Sequence of chain 60.E:
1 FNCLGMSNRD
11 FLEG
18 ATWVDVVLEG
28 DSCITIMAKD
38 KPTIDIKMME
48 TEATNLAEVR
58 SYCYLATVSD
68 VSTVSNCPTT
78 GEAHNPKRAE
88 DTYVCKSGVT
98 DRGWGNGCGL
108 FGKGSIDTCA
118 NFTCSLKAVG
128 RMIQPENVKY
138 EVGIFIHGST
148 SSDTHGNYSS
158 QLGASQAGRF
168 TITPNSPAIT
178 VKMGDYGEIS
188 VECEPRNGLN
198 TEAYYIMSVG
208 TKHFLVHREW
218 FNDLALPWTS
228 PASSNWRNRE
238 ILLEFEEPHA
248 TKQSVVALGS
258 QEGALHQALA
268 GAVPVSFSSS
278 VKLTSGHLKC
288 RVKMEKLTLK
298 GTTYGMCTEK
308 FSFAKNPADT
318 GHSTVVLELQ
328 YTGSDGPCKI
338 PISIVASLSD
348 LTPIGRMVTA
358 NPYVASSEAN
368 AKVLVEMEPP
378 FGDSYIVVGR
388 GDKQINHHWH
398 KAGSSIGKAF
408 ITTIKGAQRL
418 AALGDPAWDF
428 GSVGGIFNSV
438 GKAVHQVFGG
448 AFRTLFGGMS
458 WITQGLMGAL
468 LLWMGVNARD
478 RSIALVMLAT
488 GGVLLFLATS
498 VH

The small molecule below binds the protein below.
Small molecule (SMILES): CC(=O)N[C@@H]1[C@@H](O)[C@H](O)[C@@H](CO)O[C@H]1O

Sequence of chain 51.A:
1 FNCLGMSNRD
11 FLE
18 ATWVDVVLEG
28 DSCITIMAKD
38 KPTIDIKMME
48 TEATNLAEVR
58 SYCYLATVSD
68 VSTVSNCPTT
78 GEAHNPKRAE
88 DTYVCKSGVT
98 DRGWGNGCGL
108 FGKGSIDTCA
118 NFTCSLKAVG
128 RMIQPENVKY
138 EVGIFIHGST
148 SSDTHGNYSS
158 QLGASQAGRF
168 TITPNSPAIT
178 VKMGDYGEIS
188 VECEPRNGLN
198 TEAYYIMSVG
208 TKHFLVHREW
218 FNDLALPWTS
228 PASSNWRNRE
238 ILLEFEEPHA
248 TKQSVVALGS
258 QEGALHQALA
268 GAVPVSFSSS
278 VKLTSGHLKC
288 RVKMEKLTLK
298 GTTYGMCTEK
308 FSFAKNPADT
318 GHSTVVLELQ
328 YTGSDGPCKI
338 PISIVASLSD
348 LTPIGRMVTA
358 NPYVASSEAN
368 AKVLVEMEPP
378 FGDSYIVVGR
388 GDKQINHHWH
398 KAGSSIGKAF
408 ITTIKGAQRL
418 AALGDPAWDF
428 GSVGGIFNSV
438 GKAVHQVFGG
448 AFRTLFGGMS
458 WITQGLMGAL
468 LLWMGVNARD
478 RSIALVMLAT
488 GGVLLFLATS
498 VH

Binding-site contacts:
Ligand atom C8 contacts residue TYR90 of chain 60.E at 3.8 Å (hydrophobic).
Ligand atom C1 contacts residue ASN118 of chain 60.E at 1.4 Å.
Ligand atom C5 contacts residue ASN118 of chain 60.E at 3.6 Å.
Ligand atom C4 contacts residue ASN118 of chain 60.E at 4.2 Å.
Ligand atom C7 contacts residue TYR90 of chain 60.E at 4.1 Å (hydrophobic).
Ligand atom O7 contacts residue ASN118 of chain 60.E at 3.0 Å (h-bond).
Ligand atom C2 contacts residue ASN118 of chain 60.E at 2.5 Å.
Ligand atom C3 contacts residue ASN118 of chain 60.E at 3.8 Å.
Ligand atom C7 contacts residue ASN118 of chain 60.E at 3.1 Å.
Ligand atom C6 contacts residue THR89 of chain 60.E at 4.2 Å.
Ligand atom C1 contacts residue SER66 of chain 60.E at 4.5 Å.
Ligand atom O5 contacts residue THR120 of chain 60.E at 3.4 Å (h-bond).
Ligand atom C1 contacts residue THR89 of chain 60.E at 4.4 Å.
Ligand atom O5 contacts residue PHE119 of chain 60.E at 3.8 Å.
Ligand atom O6 contacts residue PHE119 of chain 60.E at 4.0 Å.
Ligand atom O4 contacts residue THR300 of chain 51.A at 4.5 Å.
Ligand atom C6 contacts residue PHE119 of chain 60.E at 3.8 Å (hydrophobic).
Ligand atom C6 contacts residue THR120 of chain 60.E at 3.4 Å.
Ligand atom C8 contacts residue ASP67 of chain 60.E at 4.0 Å.
Ligand atom N2 contacts residue TYR90 of chain 60.E at 4.4 Å.
Ligand atom C8 contacts residue ASN118 of chain 60.E at 4.4 Å.
Ligand atom O6 contacts residue THR120 of chain 60.E at 2.5 Å (h-bond).
Ligand atom O7 contacts residue SER66 of chain 60.E at 3.5 Å.
Ligand atom C5 contacts residue THR89 of chain 60.E at 4.2 Å.
Ligand atom C5 contacts residue THR120 of chain 60.E at 4.0 Å.
Ligand atom N2 contacts residue ASN118 of chain 60.E at 2.9 Å (h-bond).
Ligand atom O5 contacts residue SER66 of chain 60.E at 4.4 Å.
Ligand atom C7 contacts residue ASP67 of chain 60.E at 3.9 Å.
Ligand atom O5 contacts residue ASN118 of chain 60.E at 2.3 Å (h-bond).
Ligand atom O5 contacts residue THR89 of chain 60.E at 4.3 Å.
Ligand atom C5 contacts residue PHE119 of chain 60.E at 4.4 Å (hydrophobic).
Ligand atom O7 contacts residue ASP67 of chain 60.E at 3.5 Å (salt-bridge).